Sequence of chain 1.A:
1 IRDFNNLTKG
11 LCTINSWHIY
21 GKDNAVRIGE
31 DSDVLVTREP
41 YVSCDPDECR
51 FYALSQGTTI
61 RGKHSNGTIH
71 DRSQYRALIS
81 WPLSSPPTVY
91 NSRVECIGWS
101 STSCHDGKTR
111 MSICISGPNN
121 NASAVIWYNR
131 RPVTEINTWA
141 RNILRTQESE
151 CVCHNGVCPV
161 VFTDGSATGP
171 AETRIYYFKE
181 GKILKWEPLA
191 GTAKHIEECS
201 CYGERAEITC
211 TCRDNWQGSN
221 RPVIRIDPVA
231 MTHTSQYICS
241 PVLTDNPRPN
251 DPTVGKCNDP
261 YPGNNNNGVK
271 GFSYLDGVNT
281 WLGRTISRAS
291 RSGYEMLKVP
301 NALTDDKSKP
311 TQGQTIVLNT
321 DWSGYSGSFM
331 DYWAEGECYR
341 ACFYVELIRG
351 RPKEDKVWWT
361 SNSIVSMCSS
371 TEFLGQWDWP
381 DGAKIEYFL

Sequence of chain 3.A:
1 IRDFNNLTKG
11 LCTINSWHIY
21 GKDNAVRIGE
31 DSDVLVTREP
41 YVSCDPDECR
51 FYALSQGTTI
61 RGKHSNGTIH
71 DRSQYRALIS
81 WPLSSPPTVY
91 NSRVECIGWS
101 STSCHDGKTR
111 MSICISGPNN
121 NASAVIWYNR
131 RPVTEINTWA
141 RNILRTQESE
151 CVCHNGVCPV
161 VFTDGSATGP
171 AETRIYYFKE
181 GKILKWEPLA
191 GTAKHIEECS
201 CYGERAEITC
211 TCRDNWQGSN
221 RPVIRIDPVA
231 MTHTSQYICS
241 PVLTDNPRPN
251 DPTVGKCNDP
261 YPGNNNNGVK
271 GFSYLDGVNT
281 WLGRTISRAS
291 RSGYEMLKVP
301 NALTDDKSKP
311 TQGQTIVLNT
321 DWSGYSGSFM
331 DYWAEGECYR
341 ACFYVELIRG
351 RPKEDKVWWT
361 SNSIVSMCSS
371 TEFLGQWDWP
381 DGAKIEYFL

Binding-site contacts:
Ligand atom O7 contacts residue ASN66 of chain 1.A at 3.4 Å (h-bond).
Ligand atom C5 contacts residue TRP358 of chain 1.A at 4.0 Å (hydrophobic).
Ligand atom N2 contacts residue ASN66 of chain 1.A at 2.8 Å (h-bond).
Ligand atom O7 contacts residue TYR387 of chain 3.A at 4.1 Å.
Ligand atom C4 contacts residue TRP358 of chain 1.A at 3.6 Å (hydrophobic).
Ligand atom C3 contacts residue TRP358 of chain 1.A at 4.3 Å (hydrophobic).
Ligand atom C2 contacts residue TRP358 of chain 1.A at 3.8 Å (hydrophobic).
Ligand atom C7 contacts residue ASN66 of chain 1.A at 3.2 Å.
Ligand atom O5 contacts residue ASN66 of chain 1.A at 2.5 Å (h-bond).
Ligand atom C8 contacts residue ASN66 of chain 1.A at 4.4 Å.
Ligand atom O5 contacts residue TRP358 of chain 1.A at 3.6 Å.
Ligand atom O3 contacts residue TRP358 of chain 1.A at 4.1 Å.
Ligand atom C1 contacts residue ASN66 of chain 1.A at 1.4 Å.
Ligand atom C4 contacts residue ASN66 of chain 1.A at 4.2 Å.
Ligand atom C2 contacts residue ASN66 of chain 1.A at 2.4 Å.
Ligand atom O6 contacts residue TRP358 of chain 1.A at 3.8 Å.
Ligand atom O4 contacts residue TRP358 of chain 1.A at 4.0 Å.
Ligand atom C1 contacts residue TRP358 of chain 1.A at 4.3 Å (hydrophobic).
Ligand atom C5 contacts residue ASN66 of chain 1.A at 3.7 Å.
Ligand atom C3 contacts residue ASN66 of chain 1.A at 3.7 Å.
Ligand atom C6 contacts residue TRP358 of chain 1.A at 3.6 Å (hydrophobic).

A protein and the small-molecule ligand that binds it are described below.
Small molecule (SMILES): CC(=O)N[C@@H]1[C@@H](O)[C@H](O)[C@@H](CO)O[C@H]1O